The protein below binds the small molecule below.
Small molecule (SMILES): CC(=O)N[C@H]1[C@H](O[C@H]2[C@H](O)[C@@H](NC(C)=O)CO[C@@H]2CO)O[C@H](CO)[C@@H](O[C@@H]2O[C@H](CO)[C@@H](O)[C@H](O)[C@@H]2O)[C@@H]1O

Sequence of chain 1.A:
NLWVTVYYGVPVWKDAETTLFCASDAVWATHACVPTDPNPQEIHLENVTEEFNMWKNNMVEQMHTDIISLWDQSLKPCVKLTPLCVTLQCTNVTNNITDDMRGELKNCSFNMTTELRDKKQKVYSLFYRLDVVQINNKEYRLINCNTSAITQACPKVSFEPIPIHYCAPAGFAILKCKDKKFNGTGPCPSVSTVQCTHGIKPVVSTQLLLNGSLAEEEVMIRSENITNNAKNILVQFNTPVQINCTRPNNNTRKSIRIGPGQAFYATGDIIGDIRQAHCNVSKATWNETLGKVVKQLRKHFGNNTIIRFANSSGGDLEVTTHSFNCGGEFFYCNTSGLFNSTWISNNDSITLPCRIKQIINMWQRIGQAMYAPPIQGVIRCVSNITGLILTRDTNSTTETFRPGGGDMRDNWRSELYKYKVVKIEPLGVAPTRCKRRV

Binding-site contacts:
Ligand atom C6 contacts residue TYR135 of chain 1.A at 3.8 Å (hydrophobic).
Ligand atom C2 contacts residue ASN118 of chain 1.A at 2.4 Å.
Ligand atom O5 contacts residue TYR135 of chain 1.A at 4.3 Å.
Ligand atom C4 contacts residue ASN118 of chain 1.A at 4.1 Å.
Ligand atom C5 contacts residue TYR135 of chain 1.A at 3.9 Å (hydrophobic).
Ligand atom N2 contacts residue ASN118 of chain 1.A at 2.7 Å (h-bond).
Ligand atom C7 contacts residue ASN118 of chain 1.A at 3.2 Å.
Ligand atom C1 contacts residue TYR135 of chain 1.A at 4.3 Å (hydrophobic).
Ligand atom O6 contacts residue TYR135 of chain 1.A at 2.9 Å.
Ligand atom C8 contacts residue ASN118 of chain 1.A at 4.3 Å.
Ligand atom O5 contacts residue ASN118 of chain 1.A at 2.2 Å (h-bond).
Ligand atom C5 contacts residue ASN118 of chain 1.A at 3.5 Å.
Ligand atom C3 contacts residue ASN118 of chain 1.A at 3.7 Å.
Ligand atom O7 contacts residue ASN118 of chain 1.A at 3.7 Å.
Ligand atom O6 contacts residue SER120 of chain 1.A at 3.9 Å.
Ligand atom C1 contacts residue ASN118 of chain 1.A at 1.3 Å.